This small molecule binds to this protein.
Small molecule (SMILES): CC(=O)N[C@@H]1[C@@H](O)[C@H](O)[C@@H](CO)O[C@H]1O

Sequence of chain 1.A:
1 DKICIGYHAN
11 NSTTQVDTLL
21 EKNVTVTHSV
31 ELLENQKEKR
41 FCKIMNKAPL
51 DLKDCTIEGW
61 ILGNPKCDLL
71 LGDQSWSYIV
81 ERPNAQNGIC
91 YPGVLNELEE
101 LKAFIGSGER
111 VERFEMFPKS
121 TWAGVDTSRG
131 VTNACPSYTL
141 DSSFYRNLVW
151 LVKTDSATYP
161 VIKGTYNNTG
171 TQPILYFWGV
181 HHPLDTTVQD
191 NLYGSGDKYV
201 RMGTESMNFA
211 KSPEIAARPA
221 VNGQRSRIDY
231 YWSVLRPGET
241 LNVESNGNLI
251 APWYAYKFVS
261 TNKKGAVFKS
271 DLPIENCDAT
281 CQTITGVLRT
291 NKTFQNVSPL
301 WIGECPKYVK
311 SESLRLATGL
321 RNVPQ

Binding-site contacts:
Ligand atom C1 contacts residue ASN23 of chain 1.A at 1.4 Å.
Ligand atom C2 contacts residue ASN23 of chain 1.A at 2.4 Å.
Ligand atom O7 contacts residue ASN23 of chain 1.A at 3.3 Å (h-bond).
Ligand atom O7 contacts residue GLN15 of chain 1.A at 3.0 Å (h-bond).
Ligand atom O6 contacts residue ASN23 of chain 1.A at 3.8 Å.
Ligand atom O5 contacts residue ASN23 of chain 1.A at 2.4 Å (h-bond).
Ligand atom C5 contacts residue ASN23 of chain 1.A at 3.7 Å.
Ligand atom C2 contacts residue GLN15 of chain 1.A at 4.3 Å.
Ligand atom C4 contacts residue ASN23 of chain 1.A at 4.2 Å.
Ligand atom C7 contacts residue GLN15 of chain 1.A at 4.2 Å.
Ligand atom C8 contacts residue ASN23 of chain 1.A at 4.3 Å.
Ligand atom C6 contacts residue ASN23 of chain 1.A at 4.4 Å.
Ligand atom C7 contacts residue ASN23 of chain 1.A at 3.2 Å.
Ligand atom N2 contacts residue ASN23 of chain 1.A at 2.8 Å (h-bond).
Ligand atom C3 contacts residue ASN23 of chain 1.A at 3.7 Å.